The protein below binds the small molecule below.
Small molecule (SMILES): CC(=O)N[C@@H]1[C@@H](O)[C@H](O)[C@@H](CO)O[C@H]1O

Sequence of chain 1.C:
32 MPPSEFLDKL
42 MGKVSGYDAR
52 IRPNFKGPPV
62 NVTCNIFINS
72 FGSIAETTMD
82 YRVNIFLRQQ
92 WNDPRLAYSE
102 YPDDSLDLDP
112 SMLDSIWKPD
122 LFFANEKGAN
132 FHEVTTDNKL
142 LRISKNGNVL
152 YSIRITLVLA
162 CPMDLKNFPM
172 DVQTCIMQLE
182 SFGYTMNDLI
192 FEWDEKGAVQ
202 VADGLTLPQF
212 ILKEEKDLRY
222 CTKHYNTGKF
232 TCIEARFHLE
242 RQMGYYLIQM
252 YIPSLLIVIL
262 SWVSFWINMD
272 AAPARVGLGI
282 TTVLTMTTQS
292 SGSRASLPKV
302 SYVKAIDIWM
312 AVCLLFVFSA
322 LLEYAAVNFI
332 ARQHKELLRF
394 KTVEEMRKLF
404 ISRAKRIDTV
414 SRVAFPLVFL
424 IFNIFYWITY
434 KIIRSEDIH

Binding-site contacts:
Ligand atom C7 contacts residue PRO60 of chain 1.C at 3.3 Å (hydrophobic).
Ligand atom O7 contacts residue PRO60 of chain 1.C at 3.0 Å (h-bond).
Ligand atom C1 contacts residue PRO60 of chain 1.C at 4.4 Å (hydrophobic).
Ligand atom O3 contacts residue PRO59 of chain 1.C at 3.8 Å.
Ligand atom C4 contacts residue ASN62 of chain 1.C at 4.3 Å.
Ligand atom C2 contacts residue ASN62 of chain 1.C at 2.5 Å.
Ligand atom C3 contacts residue ASN62 of chain 1.C at 3.8 Å.
Ligand atom N2 contacts residue PRO60 of chain 1.C at 2.9 Å (h-bond).
Ligand atom C5 contacts residue ASN62 of chain 1.C at 3.7 Å.
Ligand atom N2 contacts residue PRO59 of chain 1.C at 4.2 Å.
Ligand atom C8 contacts residue ASN62 of chain 1.C at 4.1 Å.
Ligand atom C1 contacts residue ASN62 of chain 1.C at 1.4 Å.
Ligand atom O7 contacts residue PRO59 of chain 1.C at 3.8 Å.
Ligand atom O7 contacts residue VAL61 of chain 1.C at 4.5 Å.
Ligand atom O5 contacts residue ASN62 of chain 1.C at 2.4 Å (h-bond).
Ligand atom C7 contacts residue ASN62 of chain 1.C at 3.7 Å.
Ligand atom N2 contacts residue ASN62 of chain 1.C at 2.9 Å (h-bond).
Ligand atom C2 contacts residue PRO60 of chain 1.C at 4.1 Å (hydrophobic).
Ligand atom O7 contacts residue ASN55 of chain 1.C at 3.9 Å.
Ligand atom C7 contacts residue PRO59 of chain 1.C at 4.2 Å (hydrophobic).